The small molecule below binds the protein below.
Small molecule (SMILES): CCCCCCCCCCO[C@@H]1O[C@H](CO)[C@@H](O[C@H]2O[C@H](CO)[C@@H](O)[C@H](O)[C@H]2O)[C@H](O)[C@H]1O

Sequence of chain 2.A:
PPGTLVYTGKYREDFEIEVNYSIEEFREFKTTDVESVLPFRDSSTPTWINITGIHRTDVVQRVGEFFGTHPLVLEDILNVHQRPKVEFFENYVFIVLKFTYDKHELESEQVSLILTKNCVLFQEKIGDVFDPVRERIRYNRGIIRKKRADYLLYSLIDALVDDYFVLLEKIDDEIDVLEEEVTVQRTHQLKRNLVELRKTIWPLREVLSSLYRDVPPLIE

Binding-site contacts:
Ligand atom O55 contacts residue PHE116 of chain 2.A at 4.0 Å.
Ligand atom C37 contacts residue LEU113 of chain 2.A at 4.0 Å (hydrophobic).
Ligand atom C31 contacts residue LYS114 of chain 2.A at 3.5 Å.
Ligand atom C57 contacts residue LYS114 of chain 2.A at 3.8 Å.
Ligand atom O55 contacts residue THR227 of chain 2.A at 4.0 Å.
Ligand atom C3 contacts residue SER127 of chain 2.A at 3.5 Å.
Ligand atom O16 contacts residue TYR184 of chain 2.A at 3.9 Å.
Ligand atom C18 contacts residue THR227 of chain 2.A at 3.8 Å.
Ligand atom C37 contacts residue DMU1 of chain 2.D at 3.9 Å.
Ligand atom O61 contacts residue SER127 of chain 2.A at 2.2 Å (h-bond).
Ligand atom C43 contacts residue LEU231 of chain 2.A at 3.9 Å (hydrophobic).
Ligand atom O61 contacts residue LYS114 of chain 2.A at 3.4 Å.
Ligand atom C40 contacts residue LEU231 of chain 2.A at 3.9 Å (hydrophobic).
Ligand atom C22 contacts residue DMU1 of chain 2.D at 4.0 Å.
Ligand atom C34 contacts residue LEU180 of chain 2.A at 4.0 Å (hydrophobic).
Ligand atom C2 contacts residue PHE116 of chain 2.A at 3.5 Å (hydrophobic).
Ligand atom C34 contacts residue TYR184 of chain 2.A at 3.9 Å (hydrophobic).
Ligand atom C4 contacts residue SER127 of chain 2.A at 3.2 Å.
Ligand atom C28 contacts residue DMU1 of chain 2.D at 3.7 Å.
Ligand atom O16 contacts residue LYS114 of chain 2.A at 4.0 Å.
Ligand atom C34 contacts residue LYS114 of chain 2.A at 4.0 Å.
Ligand atom C5 contacts residue SER127 of chain 2.A at 3.8 Å.
Ligand atom C57 contacts residue SER127 of chain 2.A at 3.2 Å.
Ligand atom O5 contacts residue SER127 of chain 2.A at 3.9 Å.
Ligand atom C25 contacts residue TYR184 of chain 2.A at 3.4 Å (hydrophobic).
Ligand atom C18 contacts residue PHE116 of chain 2.A at 3.8 Å (hydrophobic).
Ligand atom O4 contacts residue LYS25 of chain 2.A at 3.7 Å.
Ligand atom C6 contacts residue THR227 of chain 2.A at 3.9 Å.
Ligand atom C43 contacts residue VAL181 of chain 2.A at 3.6 Å (hydrophobic).
Ligand atom C40 contacts residue VAL181 of chain 2.A at 3.9 Å (hydrophobic).
Ligand atom C6 contacts residue PHE116 of chain 2.A at 3.8 Å (hydrophobic).
Ligand atom C1 contacts residue PHE116 of chain 2.A at 3.7 Å (hydrophobic).
Ligand atom C1 contacts residue THR227 of chain 2.A at 3.0 Å.
Ligand atom C43 contacts residue DMU1 of chain 2.D at 3.9 Å.
Ligand atom C43 contacts residue ILE177 of chain 2.A at 3.8 Å (hydrophobic).
Ligand atom O49 contacts residue THR227 of chain 2.A at 3.1 Å.
Ligand atom C37 contacts residue LEU231 of chain 2.A at 3.9 Å (hydrophobic).
Ligand atom O16 contacts residue PHE116 of chain 2.A at 3.1 Å.
Ligand atom C2 contacts residue SER127 of chain 2.A at 3.9 Å.
Ligand atom O5 contacts residue LYS114 of chain 2.A at 3.8 Å.